Binding-site contacts:
Ligand atom O1P contacts residue GLY392 of chain 1.I at 3.2 Å.
Ligand atom O5' contacts residue GLY392 of chain 1.I at 3.9 Å.
Ligand atom P contacts residue GLY392 of chain 1.I at 3.9 Å.
Ligand atom C3' contacts residue MET75 of chain 1.I at 4.0 Å (hydrophobic).
Ligand atom O1P contacts residue TYR416 of chain 1.I at 2.4 Å (h-bond).
Ligand atom O1P contacts residue SER334 of chain 1.I at 3.2 Å (h-bond).
Ligand atom O4' contacts residue ASP369 of chain 1.I at 3.5 Å (salt-bridge).
Ligand atom O3P contacts residue SER334 of chain 1.I at 2.6 Å (h-bond).
Ligand atom O2' contacts residue MET75 of chain 1.I at 3.8 Å.
Ligand atom O6 contacts residue GLY447 of chain 1.I at 3.6 Å.
Ligand atom O6 contacts residue GLN446 of chain 1.I at 3.3 Å (h-bond).
Ligand atom C3' contacts residue SER73 of chain 1.I at 3.7 Å.
Ligand atom P contacts residue SER393 of chain 1.I at 3.7 Å.
Ligand atom C8 contacts residue ILE335 of chain 1.I at 3.5 Å (hydrophobic).
Ligand atom C3' contacts residue ASP369 of chain 1.I at 3.6 Å.
Ligand atom O5' contacts residue GLY370 of chain 1.I at 3.8 Å.
Ligand atom O3P contacts residue GLY370 of chain 1.I at 4.1 Å.
Ligand atom C4' contacts residue ASP369 of chain 1.I at 3.4 Å.
Ligand atom O2P contacts residue GLY392 of chain 1.I at 3.2 Å (h-bond).
Ligand atom O3P contacts residue GLY333 of chain 1.I at 3.3 Å.
Ligand atom O3' contacts residue ARG327 of chain 1.I at 3.6 Å (salt-bridge).
Ligand atom O3P contacts residue GLY371 of chain 1.I at 4.0 Å.
Ligand atom N9 contacts residue CYS336 of chain 1.I at 3.9 Å.
Ligand atom P contacts residue SER334 of chain 1.I at 3.8 Å.
Ligand atom C8 contacts residue CYS336 of chain 1.I at 3.4 Å (hydrophobic).
Ligand atom O2P contacts residue SER393 of chain 1.I at 3.4 Å (h-bond).
Ligand atom C6 contacts residue GLY420 of chain 1.I at 4.0 Å.
Ligand atom C6 contacts residue GLN446 of chain 1.I at 4.1 Å.
Ligand atom O3' contacts residue ASP369 of chain 1.I at 2.5 Å (salt-bridge).
Ligand atom P contacts residue TYR416 of chain 1.I at 3.8 Å.
Ligand atom O6 contacts residue GLY420 of chain 1.I at 3.5 Å (h-bond).
Ligand atom N7 contacts residue ILE335 of chain 1.I at 3.3 Å.
Ligand atom C5 contacts residue CYS336 of chain 1.I at 3.9 Å (hydrophobic).
Ligand atom C2 contacts residue SER281 of chain 1.I at 4.1 Å.
Ligand atom N7 contacts residue CYS336 of chain 1.I at 3.4 Å (h-bond).
Ligand atom O2P contacts residue GLY370 of chain 1.I at 3.9 Å.
Ligand atom C2' contacts residue MET75 of chain 1.I at 3.8 Å (hydrophobic).
Ligand atom O3' contacts residue SER73 of chain 1.I at 3.3 Å.
Ligand atom O1P contacts residue SER393 of chain 1.I at 2.8 Å (h-bond).
Ligand atom N1 contacts residue GLN446 of chain 1.I at 4.0 Å.

The small molecule below binds the protein below.
Small molecule (SMILES): O=c1[nH]cnc2c1ncn2[C@@H]1O[C@H](COP(=O)(O)O)[C@@H](O)[C@H]1O

Sequence of chain 1.I:
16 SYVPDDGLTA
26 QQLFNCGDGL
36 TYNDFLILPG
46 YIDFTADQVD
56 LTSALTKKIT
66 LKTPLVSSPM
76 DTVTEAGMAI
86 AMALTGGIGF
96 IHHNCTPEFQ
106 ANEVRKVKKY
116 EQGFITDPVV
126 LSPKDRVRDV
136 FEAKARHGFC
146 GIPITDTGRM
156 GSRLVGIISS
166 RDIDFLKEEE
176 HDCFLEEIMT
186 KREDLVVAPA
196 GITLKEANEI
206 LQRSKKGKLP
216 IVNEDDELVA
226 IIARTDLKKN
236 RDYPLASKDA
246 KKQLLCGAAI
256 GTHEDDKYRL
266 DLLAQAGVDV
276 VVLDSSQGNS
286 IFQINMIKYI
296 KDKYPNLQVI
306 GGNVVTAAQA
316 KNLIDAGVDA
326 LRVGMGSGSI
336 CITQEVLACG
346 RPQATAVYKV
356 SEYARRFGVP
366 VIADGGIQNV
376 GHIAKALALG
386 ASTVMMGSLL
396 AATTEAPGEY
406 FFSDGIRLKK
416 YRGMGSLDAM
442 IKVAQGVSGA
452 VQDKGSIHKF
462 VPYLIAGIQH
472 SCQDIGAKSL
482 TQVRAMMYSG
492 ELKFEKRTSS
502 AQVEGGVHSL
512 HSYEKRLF